Sequence of chain 2.A:
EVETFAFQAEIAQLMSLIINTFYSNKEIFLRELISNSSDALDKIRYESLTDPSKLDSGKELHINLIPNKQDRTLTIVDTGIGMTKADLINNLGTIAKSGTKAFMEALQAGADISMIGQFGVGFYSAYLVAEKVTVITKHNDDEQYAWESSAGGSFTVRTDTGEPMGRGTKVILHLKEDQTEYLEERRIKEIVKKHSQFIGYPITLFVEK

Binding-site contacts:
Ligand atom O2 contacts residue ALA52 of chain 2.A at 3.3 Å.
Ligand atom C3 contacts residue PHE135 of chain 2.A at 3.9 Å (hydrophobic).
Ligand atom N contacts residue PHE135 of chain 2.A at 4.0 Å.
Ligand atom N1 contacts residue ASP90 of chain 2.A at 2.9 Å (salt-bridge).
Ligand atom C9 contacts residue TRP159 of chain 2.A at 3.4 Å (hydrophobic).
Ligand atom C10 contacts residue MET95 of chain 2.A at 4.0 Å (hydrophobic).
Ligand atom C15 contacts residue GOL1 of chain 2.D at 3.8 Å.
Ligand atom C10 contacts residue LEU100 of chain 2.A at 4.0 Å (hydrophobic).
Ligand atom C13 contacts residue ASN48 of chain 2.A at 3.9 Å.
Ligand atom C12 contacts residue PHE135 of chain 2.A at 3.9 Å (hydrophobic).
Ligand atom C11 contacts residue MET95 of chain 2.A at 4.0 Å (hydrophobic).
Ligand atom O contacts residue ALA108 of chain 2.A at 4.1 Å.
Ligand atom C19 contacts residue ALA52 of chain 2.A at 4.0 Å (hydrophobic).
Ligand atom C19 contacts residue ASP90 of chain 2.A at 3.9 Å.
Ligand atom C19 contacts residue THR181 of chain 2.A at 3.8 Å.
Ligand atom C9 contacts residue PHE135 of chain 2.A at 3.9 Å (hydrophobic).
Ligand atom O1 contacts residue GOL1 of chain 2.D at 2.7 Å (h-bond).
Ligand atom C12 contacts residue ASN48 of chain 2.A at 3.7 Å.
Ligand atom N1 contacts residue THR181 of chain 2.A at 3.8 Å.
Ligand atom C10 contacts residue LEU104 of chain 2.A at 3.7 Å (hydrophobic).
Ligand atom C15 contacts residue MET95 of chain 2.A at 4.0 Å (hydrophobic).
Ligand atom C14 contacts residue ASN48 of chain 2.A at 4.0 Å.
Ligand atom C6 contacts residue TYR136 of chain 2.A at 3.4 Å (hydrophobic).
Ligand atom C16 contacts residue GOL1 of chain 2.D at 3.6 Å.
Ligand atom C contacts residue LEU104 of chain 2.A at 4.0 Å (hydrophobic).
Ligand atom C6 contacts residue PHE135 of chain 2.A at 3.8 Å (hydrophobic).
Ligand atom N1 contacts residue SER49 of chain 2.A at 3.8 Å.
Ligand atom O1 contacts residue LEU104 of chain 2.A at 3.7 Å.
Ligand atom C contacts residue GLY132 of chain 2.A at 3.7 Å.
Ligand atom O2 contacts residue ASP90 of chain 2.A at 4.1 Å.
Ligand atom C13 contacts residue MET95 of chain 2.A at 3.9 Å (hydrophobic).
Ligand atom C17 contacts residue GOL1 of chain 2.D at 3.6 Å.
Ligand atom C16 contacts residue MET95 of chain 2.A at 3.8 Å (hydrophobic).
Ligand atom O contacts residue TYR136 of chain 2.A at 2.7 Å (h-bond).
Ligand atom C19 contacts residue ASN48 of chain 2.A at 3.9 Å.
Ligand atom O2 contacts residue THR181 of chain 2.A at 3.4 Å (h-bond).
Ligand atom C5 contacts residue TYR136 of chain 2.A at 3.3 Å (hydrophobic).
Ligand atom C8 contacts residue PHE135 of chain 2.A at 3.8 Å (hydrophobic).
Ligand atom N1 contacts residue ASN48 of chain 2.A at 3.8 Å.
Ligand atom C14 contacts residue MET95 of chain 2.A at 3.9 Å (hydrophobic).

A protein and the small-molecule ligand that binds it are described below.
Small molecule (SMILES): Cc1c2c(n3c1CCOc1cc(C(N)=O)ccc1-3)CC(C)(C)CC2=O